Sequence of chain 1.A:
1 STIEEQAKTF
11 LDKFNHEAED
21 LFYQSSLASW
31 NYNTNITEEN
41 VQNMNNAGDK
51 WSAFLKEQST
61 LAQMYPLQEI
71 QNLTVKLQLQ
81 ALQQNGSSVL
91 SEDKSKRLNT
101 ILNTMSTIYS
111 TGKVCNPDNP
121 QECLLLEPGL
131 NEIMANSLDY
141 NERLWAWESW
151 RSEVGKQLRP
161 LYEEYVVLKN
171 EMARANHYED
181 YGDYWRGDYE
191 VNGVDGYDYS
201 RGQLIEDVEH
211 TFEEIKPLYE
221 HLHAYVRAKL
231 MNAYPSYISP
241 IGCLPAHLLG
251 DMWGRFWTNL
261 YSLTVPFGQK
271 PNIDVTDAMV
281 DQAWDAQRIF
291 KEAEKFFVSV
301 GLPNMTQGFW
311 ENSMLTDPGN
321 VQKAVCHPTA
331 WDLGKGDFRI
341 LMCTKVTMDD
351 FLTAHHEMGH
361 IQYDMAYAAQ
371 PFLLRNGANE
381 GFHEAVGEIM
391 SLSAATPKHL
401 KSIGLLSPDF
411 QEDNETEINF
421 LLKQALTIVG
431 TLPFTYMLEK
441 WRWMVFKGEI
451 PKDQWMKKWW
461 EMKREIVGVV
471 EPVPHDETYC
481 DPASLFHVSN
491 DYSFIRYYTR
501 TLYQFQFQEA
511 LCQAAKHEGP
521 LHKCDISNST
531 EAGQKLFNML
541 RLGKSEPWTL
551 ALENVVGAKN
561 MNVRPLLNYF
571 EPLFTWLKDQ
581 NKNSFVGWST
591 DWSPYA

Binding-site contacts:
Ligand atom C1 contacts residue ASN528 of chain 1.A at 1.4 Å.
Ligand atom O7 contacts residue SER402 of chain 1.A at 4.4 Å.
Ligand atom C8 contacts residue ASP525 of chain 1.A at 3.9 Å.
Ligand atom C7 contacts residue ASN528 of chain 1.A at 3.4 Å.
Ligand atom C8 contacts residue SER527 of chain 1.A at 4.1 Å.
Ligand atom C2 contacts residue ASN528 of chain 1.A at 2.4 Å.
Ligand atom O3 contacts residue SER402 of chain 1.A at 3.1 Å (h-bond).
Ligand atom C2 contacts residue SER402 of chain 1.A at 4.2 Å.
Ligand atom C7 contacts residue SER402 of chain 1.A at 3.5 Å.
Ligand atom O5 contacts residue ASN528 of chain 1.A at 2.4 Å (h-bond).
Ligand atom O7 contacts residue ASN528 of chain 1.A at 3.5 Å (h-bond).
Ligand atom C8 contacts residue SER402 of chain 1.A at 3.4 Å.
Ligand atom N2 contacts residue ASN528 of chain 1.A at 2.9 Å (h-bond).
Ligand atom C3 contacts residue ASN528 of chain 1.A at 3.8 Å.
Ligand atom C3 contacts residue SER402 of chain 1.A at 3.9 Å.
Ligand atom N2 contacts residue SER402 of chain 1.A at 3.3 Å (h-bond).
Ligand atom C4 contacts residue ASN528 of chain 1.A at 4.2 Å.
Ligand atom C5 contacts residue ASN528 of chain 1.A at 3.7 Å.

The protein below binds the small molecule below.
Small molecule (SMILES): CC(=O)N[C@@H]1[C@@H](O)[C@H](O)[C@@H](CO)O[C@H]1O